Binding-site contacts:
Ligand atom C4 contacts residue ASN167 of chain 1.I at 4.3 Å.
Ligand atom C7 contacts residue ILE164 of chain 1.I at 4.3 Å (hydrophobic).
Ligand atom N2 contacts residue ARG162 of chain 1.I at 3.8 Å.
Ligand atom C3 contacts residue ASN167 of chain 1.I at 3.8 Å.
Ligand atom O7 contacts residue ASN167 of chain 1.I at 4.1 Å.
Ligand atom O7 contacts residue ILE164 of chain 1.I at 3.9 Å.
Ligand atom C8 contacts residue VAL144 of chain 1.I at 3.7 Å (hydrophobic).
Ligand atom O5 contacts residue ASN167 of chain 1.I at 2.4 Å (h-bond).
Ligand atom C1 contacts residue ASN167 of chain 1.I at 1.4 Å.
Ligand atom C8 contacts residue ARG162 of chain 1.I at 3.5 Å.
Ligand atom C8 contacts residue ILE164 of chain 1.I at 3.9 Å (hydrophobic).
Ligand atom C5 contacts residue ASN167 of chain 1.I at 3.7 Å.
Ligand atom C7 contacts residue ARG162 of chain 1.I at 4.1 Å.
Ligand atom C7 contacts residue ASN167 of chain 1.I at 4.0 Å.
Ligand atom C2 contacts residue ASN167 of chain 1.I at 2.5 Å.
Ligand atom N2 contacts residue ASN167 of chain 1.I at 2.9 Å (h-bond).

The protein below binds the small molecule below.
Small molecule (SMILES): CC(=O)N[C@@H]1[C@@H](O)[C@H](O)[C@@H](CO)O[C@H]1O

Sequence of chain 1.I:
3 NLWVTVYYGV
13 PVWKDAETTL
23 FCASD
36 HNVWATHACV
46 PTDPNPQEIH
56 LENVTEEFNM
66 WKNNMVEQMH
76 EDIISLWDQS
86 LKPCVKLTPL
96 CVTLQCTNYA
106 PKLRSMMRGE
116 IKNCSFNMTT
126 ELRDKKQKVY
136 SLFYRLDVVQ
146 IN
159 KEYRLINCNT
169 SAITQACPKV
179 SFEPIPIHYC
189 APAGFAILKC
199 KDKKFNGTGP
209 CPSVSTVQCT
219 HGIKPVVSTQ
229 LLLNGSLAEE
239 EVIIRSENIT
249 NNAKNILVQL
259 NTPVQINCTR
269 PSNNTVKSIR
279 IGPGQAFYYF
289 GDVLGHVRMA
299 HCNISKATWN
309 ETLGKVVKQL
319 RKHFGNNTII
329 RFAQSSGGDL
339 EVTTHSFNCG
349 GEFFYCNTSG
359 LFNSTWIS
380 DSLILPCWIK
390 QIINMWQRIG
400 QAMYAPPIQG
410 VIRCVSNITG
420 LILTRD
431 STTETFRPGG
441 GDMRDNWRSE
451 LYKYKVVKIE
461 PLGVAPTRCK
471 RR